This small molecule binds to this protein.
Small molecule (SMILES): CC(=O)N[C@@H]1[C@@H](O)[C@H](O)[C@@H](CO)O[C@H]1O

Sequence of chain 1.D:
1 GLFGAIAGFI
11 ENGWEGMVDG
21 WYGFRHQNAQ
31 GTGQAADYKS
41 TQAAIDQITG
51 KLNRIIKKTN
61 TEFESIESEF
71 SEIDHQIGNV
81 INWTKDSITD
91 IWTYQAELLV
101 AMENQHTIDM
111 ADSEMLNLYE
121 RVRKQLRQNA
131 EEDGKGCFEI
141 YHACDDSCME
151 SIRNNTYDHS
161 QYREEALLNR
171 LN

Sequence of chain 1.C:
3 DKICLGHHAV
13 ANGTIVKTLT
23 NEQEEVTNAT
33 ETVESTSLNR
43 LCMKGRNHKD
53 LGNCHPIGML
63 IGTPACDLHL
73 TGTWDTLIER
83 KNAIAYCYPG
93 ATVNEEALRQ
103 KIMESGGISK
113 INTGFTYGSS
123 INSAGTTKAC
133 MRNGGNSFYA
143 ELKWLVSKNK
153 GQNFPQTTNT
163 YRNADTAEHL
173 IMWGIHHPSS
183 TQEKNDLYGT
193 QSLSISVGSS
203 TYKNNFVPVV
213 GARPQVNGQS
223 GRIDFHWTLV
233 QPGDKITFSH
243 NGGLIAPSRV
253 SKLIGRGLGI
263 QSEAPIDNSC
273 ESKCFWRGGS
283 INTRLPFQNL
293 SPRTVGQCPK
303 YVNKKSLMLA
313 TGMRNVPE

Binding-site contacts:
Ligand atom C1 contacts residue THR313 of chain 1.C at 4.2 Å.
Ligand atom C1 contacts residue ASN30 of chain 1.C at 1.4 Å.
Ligand atom C5 contacts residue ASN30 of chain 1.C at 3.6 Å.
Ligand atom O7 contacts residue ASN30 of chain 1.C at 3.4 Å (h-bond).
Ligand atom C8 contacts residue ASN30 of chain 1.C at 4.2 Å.
Ligand atom O6 contacts residue THR32 of chain 1.C at 4.0 Å.
Ligand atom O6 contacts residue THR313 of chain 1.C at 3.4 Å.
Ligand atom C2 contacts residue ASN30 of chain 1.C at 2.4 Å.
Ligand atom C7 contacts residue ASN30 of chain 1.C at 3.5 Å.
Ligand atom C3 contacts residue ASN30 of chain 1.C at 3.7 Å.
Ligand atom O6 contacts residue LEU52 of chain 1.D at 4.0 Å.
Ligand atom C4 contacts residue ASN30 of chain 1.C at 4.2 Å.
Ligand atom O5 contacts residue ASN30 of chain 1.C at 2.3 Å (h-bond).
Ligand atom O5 contacts residue THR313 of chain 1.C at 3.7 Å.
Ligand atom N2 contacts residue ASN30 of chain 1.C at 2.8 Å (h-bond).